Binding-site contacts:
Ligand atom C15 contacts residue ILE365 of chain 1.A at 4.2 Å (hydrophobic).
Ligand atom C04 contacts residue SER225 of chain 1.A at 2.6 Å.
Ligand atom B02 contacts residue HIS478 of chain 1.A at 3.6 Å.
Ligand atom CL contacts residue MET315 of chain 1.A at 4.0 Å.
Ligand atom F16 contacts residue PHE362 of chain 1.A at 2.9 Å.
Ligand atom F16 contacts residue ILE365 of chain 1.A at 4.1 Å.
Ligand atom C07 contacts residue PHE361 of chain 1.A at 3.9 Å (hydrophobic).
Ligand atom C05 contacts residue SER225 of chain 1.A at 3.8 Å.
Ligand atom CL contacts residue PHE428 of chain 1.A at 4.1 Å.
Ligand atom C14 contacts residue ILE365 of chain 1.A at 4.0 Å (hydrophobic).
Ligand atom O03 contacts residue GLY144 of chain 1.A at 2.6 Å (h-bond).
Ligand atom C06 contacts residue PHE361 of chain 1.A at 3.7 Å (hydrophobic).
Ligand atom C09 contacts residue MET315 of chain 1.A at 3.7 Å (hydrophobic).
Ligand atom C05 contacts residue PHE361 of chain 1.A at 4.1 Å (hydrophobic).
Ligand atom B02 contacts residue SER225 of chain 1.A at 1.4 Å.
Ligand atom C12 contacts residue MET467 of chain 1.A at 3.4 Å (hydrophobic).
Ligand atom B02 contacts residue ALA226 of chain 1.A at 3.2 Å.
Ligand atom C19 contacts residue HIS478 of chain 1.A at 3.9 Å.
Ligand atom F16 contacts residue PHE361 of chain 1.A at 3.5 Å.
Ligand atom O03 contacts residue GLY142 of chain 1.A at 3.7 Å.
Ligand atom C15 contacts residue PHE361 of chain 1.A at 3.6 Å (hydrophobic).
Ligand atom O08 contacts residue PHE362 of chain 1.A at 3.6 Å.
Ligand atom B02 contacts residue GLY143 of chain 1.A at 4.0 Å.
Ligand atom C04 contacts residue HIS478 of chain 1.A at 3.9 Å.
Ligand atom C04 contacts residue GLY144 of chain 1.A at 4.0 Å.
Ligand atom O03 contacts residue SER225 of chain 1.A at 2.4 Å (h-bond).
Ligand atom C14 contacts residue PHE361 of chain 1.A at 3.8 Å (hydrophobic).
Ligand atom C05 contacts residue GLY144 of chain 1.A at 3.7 Å.
Ligand atom C13 contacts residue MET467 of chain 1.A at 3.5 Å (hydrophobic).
Ligand atom C19 contacts residue SER225 of chain 1.A at 3.1 Å.
Ligand atom O03 contacts residue GLY143 of chain 1.A at 2.7 Å (h-bond).
Ligand atom CL contacts residue PHE362 of chain 1.A at 3.6 Å.
Ligand atom B02 contacts residue GLY144 of chain 1.A at 3.7 Å.
Ligand atom CL contacts residue TRP258 of chain 1.A at 3.8 Å.
Ligand atom O08 contacts residue MET315 of chain 1.A at 3.6 Å.
Ligand atom O03 contacts residue ALA226 of chain 1.A at 2.7 Å (h-bond).
Ligand atom C06 contacts residue PHE316 of chain 1.A at 3.9 Å (hydrophobic).
Ligand atom CL contacts residue TYR427 of chain 1.A at 4.2 Å.
Ligand atom C07 contacts residue PHE316 of chain 1.A at 4.1 Å (hydrophobic).
Ligand atom C09 contacts residue PHE316 of chain 1.A at 3.7 Å (hydrophobic).

This protein binds this small molecule.
Small molecule (SMILES): OBc1ccc(OCc2ccccc2F)c(Cl)c1

Sequence of chain 1.A:
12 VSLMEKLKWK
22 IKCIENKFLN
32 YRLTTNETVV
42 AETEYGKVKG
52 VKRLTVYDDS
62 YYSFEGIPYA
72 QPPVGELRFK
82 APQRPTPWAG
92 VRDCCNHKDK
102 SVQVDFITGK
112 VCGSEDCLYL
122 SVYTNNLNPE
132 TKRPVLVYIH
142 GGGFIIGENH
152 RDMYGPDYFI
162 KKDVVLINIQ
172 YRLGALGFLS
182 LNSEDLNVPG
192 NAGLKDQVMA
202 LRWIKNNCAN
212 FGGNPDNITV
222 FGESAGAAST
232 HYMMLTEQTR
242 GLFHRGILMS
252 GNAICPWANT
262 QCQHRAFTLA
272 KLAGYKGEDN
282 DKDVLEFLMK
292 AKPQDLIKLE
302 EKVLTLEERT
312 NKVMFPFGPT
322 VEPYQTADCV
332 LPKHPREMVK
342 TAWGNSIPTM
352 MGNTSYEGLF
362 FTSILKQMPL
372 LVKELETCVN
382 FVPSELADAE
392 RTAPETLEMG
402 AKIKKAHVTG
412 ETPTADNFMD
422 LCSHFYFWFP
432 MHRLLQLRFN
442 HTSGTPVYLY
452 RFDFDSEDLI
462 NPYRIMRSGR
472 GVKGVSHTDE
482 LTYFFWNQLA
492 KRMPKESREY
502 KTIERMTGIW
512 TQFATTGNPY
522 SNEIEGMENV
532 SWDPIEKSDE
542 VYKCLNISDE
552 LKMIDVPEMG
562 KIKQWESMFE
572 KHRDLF